A protein and the small-molecule ligand that binds it are described below.
Small molecule (SMILES): COc1ccc(N2CCN(c3cccc(C)c3)CC2)nn1

Sequence of chain 41.A:
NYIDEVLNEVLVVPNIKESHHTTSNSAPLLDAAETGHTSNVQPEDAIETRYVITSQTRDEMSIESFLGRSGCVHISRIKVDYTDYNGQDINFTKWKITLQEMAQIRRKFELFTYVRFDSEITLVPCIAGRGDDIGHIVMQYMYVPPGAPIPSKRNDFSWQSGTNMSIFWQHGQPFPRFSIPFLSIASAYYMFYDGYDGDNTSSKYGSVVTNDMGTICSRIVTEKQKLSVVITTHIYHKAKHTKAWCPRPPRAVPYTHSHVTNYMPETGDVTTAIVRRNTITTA

Binding-site contacts:
Ligand atom C1 contacts residue TYR193 of chain 41.A at 3.8 Å (hydrophobic).
Ligand atom C21 contacts residue TYR147 of chain 41.A at 2.7 Å (hydrophobic).
Ligand atom O2 contacts residue MET195 of chain 41.A at 4.4 Å.
Ligand atom C6 contacts residue THR102 of chain 41.A at 4.3 Å.
Ligand atom O2 contacts residue TYR193 of chain 41.A at 3.4 Å.
Ligand atom C3 contacts residue TYR193 of chain 41.A at 3.8 Å (hydrophobic).
Ligand atom C14 contacts residue ILE101 of chain 41.A at 4.1 Å (hydrophobic).
Ligand atom C14 contacts residue MET217 of chain 41.A at 3.9 Å (hydrophobic).
Ligand atom C20 contacts residue ILE125 of chain 41.A at 3.4 Å (hydrophobic).
Ligand atom C1 contacts residue TYR194 of chain 41.A at 4.2 Å (hydrophobic).
Ligand atom C1 contacts residue ASN215 of chain 41.A at 3.6 Å.
Ligand atom C15 contacts residue ILE101 of chain 41.A at 4.1 Å (hydrophobic).
Ligand atom C10 contacts residue SER123 of chain 41.A at 4.2 Å.
Ligand atom C13 contacts residue THR102 of chain 41.A at 4.3 Å.
Ligand atom C11 contacts residue HIS241 of chain 41.A at 3.7 Å.
Ligand atom C17 contacts residue TYR147 of chain 41.A at 4.0 Å (hydrophobic).
Ligand atom N5 contacts residue MET217 of chain 41.A at 3.3 Å (h-bond).
Ligand atom C17 contacts residue ILE101 of chain 41.A at 3.8 Å (hydrophobic).
Ligand atom C13 contacts residue ILE101 of chain 41.A at 3.4 Å (hydrophobic).
Ligand atom C14 contacts residue LEU187 of chain 41.A at 4.3 Å (hydrophobic).
Ligand atom C7 contacts residue LEU103 of chain 41.A at 3.2 Å (hydrophobic).
Ligand atom C17 contacts residue ILE220 of chain 41.A at 3.9 Å (hydrophobic).
Ligand atom C21 contacts residue ILE101 of chain 41.A at 4.0 Å (hydrophobic).
Ligand atom C16 contacts residue ILE101 of chain 41.A at 3.5 Å (hydrophobic).
Ligand atom C7 contacts residue THR102 of chain 41.A at 4.2 Å.
Ligand atom C3 contacts residue LEU103 of chain 41.A at 4.2 Å (hydrophobic).
Ligand atom C19 contacts residue ILE125 of chain 41.A at 3.2 Å (hydrophobic).
Ligand atom N4 contacts residue MET217 of chain 41.A at 3.3 Å.
Ligand atom C18 contacts residue ILE125 of chain 41.A at 4.2 Å (hydrophobic).
Ligand atom C1 contacts residue MET195 of chain 41.A at 4.3 Å (hydrophobic).
Ligand atom C18 contacts residue PHE182 of chain 41.A at 4.0 Å (hydrophobic).
Ligand atom C10 contacts residue HIS241 of chain 41.A at 3.6 Å.
Ligand atom C21 contacts residue ILE220 of chain 41.A at 3.5 Å (hydrophobic).
Ligand atom C8 contacts residue PHE121 of chain 41.A at 4.3 Å (hydrophobic).
Ligand atom C3 contacts residue PHE121 of chain 41.A at 4.4 Å (hydrophobic).
Ligand atom N5 contacts residue TYR193 of chain 41.A at 4.0 Å.
Ligand atom C8 contacts residue LEU103 of chain 41.A at 3.1 Å (hydrophobic).
Ligand atom N4 contacts residue TYR193 of chain 41.A at 3.5 Å.
Ligand atom C18 contacts residue ILE220 of chain 41.A at 4.3 Å (hydrophobic).
Ligand atom C16 contacts residue TYR147 of chain 41.A at 4.3 Å (hydrophobic).